Binding-site contacts:
Ligand atom C5 contacts residue ASN603 of chain 1.C at 3.7 Å.
Ligand atom C4 contacts residue ASN603 of chain 1.C at 4.2 Å.
Ligand atom O5 contacts residue ASN603 of chain 1.C at 2.4 Å (h-bond).
Ligand atom C6 contacts residue ASN603 of chain 1.C at 4.5 Å.
Ligand atom N2 contacts residue ASN603 of chain 1.C at 2.9 Å (h-bond).
Ligand atom C7 contacts residue ASN603 of chain 1.C at 3.5 Å.
Ligand atom C2 contacts residue ASN603 of chain 1.C at 2.5 Å.
Ligand atom C1 contacts residue ASN603 of chain 1.C at 1.4 Å.
Ligand atom O7 contacts residue ASN603 of chain 1.C at 3.8 Å.
Ligand atom C3 contacts residue ASN603 of chain 1.C at 3.8 Å.

Sequence of chain 1.C:
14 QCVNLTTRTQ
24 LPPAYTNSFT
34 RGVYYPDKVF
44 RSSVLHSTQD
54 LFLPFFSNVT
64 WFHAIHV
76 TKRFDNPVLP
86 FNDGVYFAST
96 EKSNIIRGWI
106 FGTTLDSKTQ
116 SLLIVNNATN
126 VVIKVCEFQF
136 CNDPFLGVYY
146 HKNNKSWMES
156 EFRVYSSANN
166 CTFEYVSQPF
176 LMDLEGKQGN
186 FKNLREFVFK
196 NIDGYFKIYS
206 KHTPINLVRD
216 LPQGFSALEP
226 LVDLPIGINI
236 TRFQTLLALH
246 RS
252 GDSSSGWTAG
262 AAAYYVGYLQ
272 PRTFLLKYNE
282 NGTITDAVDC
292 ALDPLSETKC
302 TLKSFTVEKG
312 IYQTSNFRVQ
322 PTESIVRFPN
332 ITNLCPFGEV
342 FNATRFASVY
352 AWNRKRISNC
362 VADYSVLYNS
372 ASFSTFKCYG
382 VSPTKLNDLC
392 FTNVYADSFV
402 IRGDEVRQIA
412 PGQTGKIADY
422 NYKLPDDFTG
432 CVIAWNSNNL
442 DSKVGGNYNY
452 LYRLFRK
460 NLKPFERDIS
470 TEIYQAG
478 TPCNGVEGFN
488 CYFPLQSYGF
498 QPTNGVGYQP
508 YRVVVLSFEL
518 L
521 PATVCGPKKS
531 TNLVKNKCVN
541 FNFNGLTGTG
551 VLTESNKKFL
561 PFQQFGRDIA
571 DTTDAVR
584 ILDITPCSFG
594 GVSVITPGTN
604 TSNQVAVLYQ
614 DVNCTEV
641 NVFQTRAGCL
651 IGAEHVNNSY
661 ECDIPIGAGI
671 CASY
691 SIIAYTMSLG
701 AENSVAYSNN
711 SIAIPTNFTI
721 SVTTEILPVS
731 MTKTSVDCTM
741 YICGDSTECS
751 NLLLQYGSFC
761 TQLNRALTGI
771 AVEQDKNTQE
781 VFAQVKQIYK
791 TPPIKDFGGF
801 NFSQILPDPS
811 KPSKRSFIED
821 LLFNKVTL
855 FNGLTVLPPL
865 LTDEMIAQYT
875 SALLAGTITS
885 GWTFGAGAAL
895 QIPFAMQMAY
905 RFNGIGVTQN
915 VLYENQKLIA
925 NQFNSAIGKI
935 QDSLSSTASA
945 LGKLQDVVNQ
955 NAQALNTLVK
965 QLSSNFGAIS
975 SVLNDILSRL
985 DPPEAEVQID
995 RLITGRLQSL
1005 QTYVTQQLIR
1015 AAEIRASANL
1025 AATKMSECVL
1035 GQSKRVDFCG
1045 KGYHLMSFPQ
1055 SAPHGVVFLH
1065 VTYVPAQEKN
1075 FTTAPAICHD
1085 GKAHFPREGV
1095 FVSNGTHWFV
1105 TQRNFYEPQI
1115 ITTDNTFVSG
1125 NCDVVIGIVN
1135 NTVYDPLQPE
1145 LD

The small molecule below binds the protein below.
Small molecule (SMILES): CC(=O)N[C@@H]1[C@@H](O)[C@H](O)[C@@H](CO)O[C@H]1O